Binding-site contacts:
Ligand atom C7 contacts residue ASP47 of chain 1.K at 4.0 Å.
Ligand atom C8 contacts residue HIS152 of chain 1.K at 3.6 Å.
Ligand atom C6 contacts residue HIS152 of chain 1.K at 3.9 Å.
Ligand atom O5 contacts residue HIS152 of chain 1.K at 3.5 Å (h-bond).
Ligand atom O4 contacts residue ASP115 of chain 1.K at 2.5 Å (salt-bridge).
Ligand atom O6 contacts residue THR116 of chain 1.K at 3.6 Å.
Ligand atom C4 contacts residue HIS263 of chain 1.L at 4.0 Å.
Ligand atom O3 contacts residue HIS44 of chain 1.K at 3.2 Å.
Ligand atom O6 contacts residue ASP115 of chain 1.K at 2.7 Å (salt-bridge).
Ligand atom C5 contacts residue ASP115 of chain 1.K at 3.9 Å.
Ligand atom C7 contacts residue ASP46 of chain 1.K at 3.5 Å.
Ligand atom O7 contacts residue HIS44 of chain 1.K at 3.5 Å (h-bond).
Ligand atom O4 contacts residue ARG92 of chain 1.K at 2.9 Å (salt-bridge).
Ligand atom N2 contacts residue HIS263 of chain 1.L at 3.7 Å.
Ligand atom O3 contacts residue ARG92 of chain 1.K at 3.0 Å (salt-bridge).
Ligand atom C8 contacts residue ILE50 of chain 1.K at 3.5 Å (hydrophobic).
Ligand atom C7 contacts residue ZN1 of chain 1.IA at 3.3 Å.
Ligand atom O1 contacts residue GLY259 of chain 1.L at 3.3 Å (h-bond).
Ligand atom C4 contacts residue ASP115 of chain 1.K at 3.3 Å.
Ligand atom O7 contacts residue ZN1 of chain 1.IA at 2.1 Å.
Ligand atom C3 contacts residue HIS263 of chain 1.L at 3.6 Å.
Ligand atom O7 contacts residue ASP47 of chain 1.K at 3.1 Å (salt-bridge).
Ligand atom C8 contacts residue TYR262 of chain 1.L at 3.8 Å (hydrophobic).
Ligand atom O4 contacts residue GLY77 of chain 1.K at 3.4 Å.
Ligand atom C7 contacts residue ALA167 of chain 1.L at 3.7 Å (hydrophobic).
Ligand atom O4 contacts residue HIS152 of chain 1.K at 3.7 Å.
Ligand atom C3 contacts residue HIS152 of chain 1.K at 3.9 Å.
Ligand atom C7 contacts residue HIS263 of chain 1.L at 3.7 Å.
Ligand atom C5 contacts residue HIS263 of chain 1.L at 3.7 Å.
Ligand atom O7 contacts residue ASP46 of chain 1.K at 3.4 Å (salt-bridge).
Ligand atom C8 contacts residue ALA151 of chain 1.K at 3.5 Å (hydrophobic).
Ligand atom O7 contacts residue HIS263 of chain 1.L at 3.6 Å (h-bond).
Ligand atom O6 contacts residue HIS152 of chain 1.K at 2.7 Å (h-bond).
Ligand atom O3 contacts residue HIS152 of chain 1.K at 2.8 Å.
Ligand atom O7 contacts residue ALA167 of chain 1.L at 2.9 Å.
Ligand atom N2 contacts residue TYR262 of chain 1.L at 3.9 Å.
Ligand atom C8 contacts residue ASP46 of chain 1.K at 3.2 Å.
Ligand atom O4 contacts residue HIS263 of chain 1.L at 3.5 Å (h-bond).
Ligand atom C6 contacts residue ASP115 of chain 1.K at 3.4 Å.
Ligand atom C1 contacts residue HIS263 of chain 1.L at 3.8 Å.

Sequence of chain 1.L:
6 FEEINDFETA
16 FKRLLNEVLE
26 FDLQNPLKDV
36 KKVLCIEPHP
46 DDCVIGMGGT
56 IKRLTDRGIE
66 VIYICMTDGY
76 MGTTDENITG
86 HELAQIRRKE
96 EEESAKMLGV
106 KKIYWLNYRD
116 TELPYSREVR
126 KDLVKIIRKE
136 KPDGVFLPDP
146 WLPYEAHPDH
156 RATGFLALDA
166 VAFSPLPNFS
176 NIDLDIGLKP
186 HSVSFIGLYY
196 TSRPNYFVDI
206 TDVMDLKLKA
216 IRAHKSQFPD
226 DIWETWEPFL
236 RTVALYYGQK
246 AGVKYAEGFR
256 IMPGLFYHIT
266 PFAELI

Sequence of chain 1.K:
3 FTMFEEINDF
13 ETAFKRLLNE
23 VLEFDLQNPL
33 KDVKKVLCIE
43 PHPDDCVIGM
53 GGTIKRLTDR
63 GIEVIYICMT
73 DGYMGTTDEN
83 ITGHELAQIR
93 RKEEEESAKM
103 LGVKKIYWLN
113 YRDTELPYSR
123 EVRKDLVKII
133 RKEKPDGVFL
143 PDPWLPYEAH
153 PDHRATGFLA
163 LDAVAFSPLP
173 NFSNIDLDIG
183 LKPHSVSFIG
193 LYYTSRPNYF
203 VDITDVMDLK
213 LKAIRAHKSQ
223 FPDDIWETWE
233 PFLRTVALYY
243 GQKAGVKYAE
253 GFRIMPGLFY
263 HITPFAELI

The protein below binds the small molecule below.
Small molecule (SMILES): CC(=O)N[C@@H]1[C@@H](O)[C@H](O[C@@H]2O[C@H](CO)[C@@H](O)[C@H](O)[C@H]2NC(C)=O)[C@@H](CO)O[C@H]1O